The small molecule below binds the protein below.
Small molecule (SMILES): CC1=C(/C=C/C(C)=C\C=C\C(C)=C\C(=O)O)C(C)(C)CCC1

Binding-site contacts:
Ligand atom C12 contacts residue 9CR1 of chain 1.K at 3.7 Å.
Ligand atom C8 contacts residue 9CR1 of chain 1.K at 4.2 Å.
Ligand atom O1 contacts residue SER82 of chain 1.B at 3.6 Å (h-bond).
Ligand atom O2 contacts residue ASN81 of chain 1.B at 3.9 Å.
Ligand atom C19 contacts residue VAL278 of chain 1.B at 4.1 Å (hydrophobic).
Ligand atom C4 contacts residue VAL348 of chain 1.B at 3.6 Å (hydrophobic).
Ligand atom C18 contacts residue HEM1 of chain 1.I at 3.8 Å.
Ligand atom O2 contacts residue PRO349 of chain 1.B at 3.5 Å (h-bond).
Ligand atom C14 contacts residue 9CR1 of chain 1.K at 4.1 Å.
Ligand atom C18 contacts residue ILE95 of chain 1.B at 3.8 Å (hydrophobic).
Ligand atom C4 contacts residue HEM1 of chain 1.I at 3.5 Å.
Ligand atom C17 contacts residue VAL459 of chain 1.B at 4.0 Å (hydrophobic).
Ligand atom O2 contacts residue ARG79 of chain 1.B at 3.8 Å.
Ligand atom C17 contacts residue ILE458 of chain 1.B at 3.9 Å (hydrophobic).
Ligand atom C13 contacts residue 9CR1 of chain 1.K at 3.8 Å.
Ligand atom O1 contacts residue ASN81 of chain 1.B at 3.2 Å (h-bond).
Ligand atom C19 contacts residue ILE95 of chain 1.B at 4.0 Å (hydrophobic).
Ligand atom C15 contacts residue ASN81 of chain 1.B at 3.4 Å.
Ligand atom C11 contacts residue 9CR1 of chain 1.K at 4.0 Å.
Ligand atom C15 contacts residue GLY80 of chain 1.B at 3.4 Å.
Ligand atom C14 contacts residue ARG79 of chain 1.B at 3.9 Å.
Ligand atom C2 contacts residue VAL459 of chain 1.B at 3.9 Å (hydrophobic).
Ligand atom C12 contacts residue SER85 of chain 1.B at 4.2 Å.
Ligand atom C14 contacts residue ASN81 of chain 1.B at 4.0 Å.
Ligand atom C17 contacts residue 9CR1 of chain 1.K at 3.7 Å.
Ligand atom C20 contacts residue ARG79 of chain 1.B at 4.1 Å.
Ligand atom C20 contacts residue PRO349 of chain 1.B at 3.4 Å (hydrophobic).
Ligand atom C10 contacts residue ILE95 of chain 1.B at 3.7 Å (hydrophobic).
Ligand atom C2 contacts residue THR283 of chain 1.B at 4.1 Å.
Ligand atom C8 contacts residue ILE95 of chain 1.B at 4.0 Å (hydrophobic).
Ligand atom C13 contacts residue ARG79 of chain 1.B at 4.0 Å.
Ligand atom O2 contacts residue GLY80 of chain 1.B at 2.7 Å (h-bond).
Ligand atom C16 contacts residue VAL278 of chain 1.B at 4.0 Å (hydrophobic).
Ligand atom C5 contacts residue VAL348 of chain 1.B at 3.9 Å (hydrophobic).
Ligand atom C3 contacts residue THR283 of chain 1.B at 3.6 Å.
Ligand atom C20 contacts residue VAL348 of chain 1.B at 3.4 Å (hydrophobic).
Ligand atom C9 contacts residue ILE95 of chain 1.B at 3.6 Å (hydrophobic).
Ligand atom O1 contacts residue GLY80 of chain 1.B at 3.5 Å.
Ligand atom C11 contacts residue ILE95 of chain 1.B at 4.1 Å (hydrophobic).
Ligand atom C19 contacts residue 9CR1 of chain 1.K at 4.0 Å.

Sequence of chain 1.B:
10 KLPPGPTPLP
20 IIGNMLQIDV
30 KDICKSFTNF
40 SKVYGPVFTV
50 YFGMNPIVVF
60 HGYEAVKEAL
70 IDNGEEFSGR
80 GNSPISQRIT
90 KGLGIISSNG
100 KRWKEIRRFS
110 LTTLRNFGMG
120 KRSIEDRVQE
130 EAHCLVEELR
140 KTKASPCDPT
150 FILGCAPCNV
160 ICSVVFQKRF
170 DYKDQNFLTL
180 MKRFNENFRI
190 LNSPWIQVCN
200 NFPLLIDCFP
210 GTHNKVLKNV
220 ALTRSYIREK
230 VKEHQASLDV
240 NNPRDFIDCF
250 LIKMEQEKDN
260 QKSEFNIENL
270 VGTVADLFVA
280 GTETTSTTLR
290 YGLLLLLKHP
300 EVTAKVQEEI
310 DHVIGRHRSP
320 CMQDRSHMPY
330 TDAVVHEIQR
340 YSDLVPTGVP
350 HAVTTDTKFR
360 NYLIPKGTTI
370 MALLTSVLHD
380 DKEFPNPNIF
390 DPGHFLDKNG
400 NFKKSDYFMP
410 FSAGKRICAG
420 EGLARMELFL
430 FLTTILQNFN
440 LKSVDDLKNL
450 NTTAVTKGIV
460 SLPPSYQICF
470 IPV